A small-molecule ligand and the protein it binds are described below.
Small molecule (SMILES): CC(=O)N[C@@H]1[C@@H](O)[C@H](O)[C@@H](CO)O[C@H]1O

Sequence of chain 54.E:
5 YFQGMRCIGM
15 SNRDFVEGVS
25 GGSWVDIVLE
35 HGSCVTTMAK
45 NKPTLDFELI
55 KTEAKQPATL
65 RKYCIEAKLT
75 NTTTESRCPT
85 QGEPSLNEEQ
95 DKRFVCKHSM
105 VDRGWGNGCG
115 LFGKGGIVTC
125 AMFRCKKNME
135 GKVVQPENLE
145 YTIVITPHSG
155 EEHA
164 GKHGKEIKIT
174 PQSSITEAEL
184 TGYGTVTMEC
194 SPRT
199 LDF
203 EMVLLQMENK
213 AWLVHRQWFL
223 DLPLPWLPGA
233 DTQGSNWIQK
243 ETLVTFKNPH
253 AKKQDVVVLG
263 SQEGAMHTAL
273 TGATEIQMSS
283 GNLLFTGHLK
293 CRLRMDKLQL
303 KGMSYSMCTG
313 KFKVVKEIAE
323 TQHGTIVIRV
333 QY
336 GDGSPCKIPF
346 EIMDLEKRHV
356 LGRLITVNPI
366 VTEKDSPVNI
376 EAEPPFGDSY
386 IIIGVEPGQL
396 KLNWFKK

Binding-site contacts:
Ligand atom N2 contacts residue ASN75 of chain 54.E at 3.0 Å (h-bond).
Ligand atom O7 contacts residue MET126 of chain 54.E at 3.1 Å.
Ligand atom O5 contacts residue THR48 of chain 54.F at 4.0 Å.
Ligand atom C6 contacts residue THR48 of chain 54.F at 4.4 Å.
Ligand atom C3 contacts residue NAG1 of chain 54.Z at 3.3 Å.
Ligand atom C3 contacts residue ASN75 of chain 54.E at 3.5 Å.
Ligand atom O7 contacts residue ASN75 of chain 54.E at 3.2 Å (h-bond).
Ligand atom C7 contacts residue MET126 of chain 54.E at 3.8 Å (hydrophobic).
Ligand atom C7 contacts residue ASN75 of chain 54.E at 2.8 Å.
Ligand atom C5 contacts residue NAG1 of chain 54.Z at 3.7 Å.
Ligand atom O3 contacts residue NAG1 of chain 54.Z at 2.4 Å (h-bond).
Ligand atom O6 contacts residue ASN75 of chain 54.E at 3.8 Å.
Ligand atom C8 contacts residue ASN75 of chain 54.E at 3.0 Å.
Ligand atom O6 contacts residue NAG1 of chain 54.Z at 4.1 Å.
Ligand atom C8 contacts residue MET126 of chain 54.E at 3.7 Å (hydrophobic).
Ligand atom C8 contacts residue PHE98 of chain 54.E at 3.6 Å (hydrophobic).
Ligand atom C5 contacts residue ASN75 of chain 54.E at 3.2 Å.
Ligand atom C6 contacts residue ASN75 of chain 54.E at 3.8 Å.
Ligand atom O6 contacts residue CYS45 of chain 54.F at 3.4 Å (h-bond).
Ligand atom O5 contacts residue ASN75 of chain 54.E at 2.1 Å (h-bond).
Ligand atom C6 contacts residue CYS45 of chain 54.F at 4.4 Å (hydrophobic).
Ligand atom O4 contacts residue NAG1 of chain 54.Z at 1.6 Å.
Ligand atom O6 contacts residue THR48 of chain 54.F at 4.0 Å.
Ligand atom C2 contacts residue ASN75 of chain 54.E at 2.6 Å.
Ligand atom C4 contacts residue NAG1 of chain 54.Z at 2.9 Å.
Ligand atom C4 contacts residue ASN75 of chain 54.E at 4.0 Å.
Ligand atom C6 contacts residue NAG1 of chain 54.Z at 3.4 Å.
Ligand atom O6 contacts residue GLU46 of chain 54.F at 3.8 Å.
Ligand atom C2 contacts residue NAG1 of chain 54.Z at 4.1 Å.
Ligand atom C1 contacts residue ASN75 of chain 54.E at 1.3 Å.

Sequence of chain 54.F:
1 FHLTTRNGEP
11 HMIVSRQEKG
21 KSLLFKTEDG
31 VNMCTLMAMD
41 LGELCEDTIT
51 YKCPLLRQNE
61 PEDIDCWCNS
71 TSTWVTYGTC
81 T